Binding-site contacts:
Ligand atom O5 contacts residue GLY121 of chain 4.A at 3.7 Å.
Ligand atom C3 contacts residue TYR78 of chain 4.A at 3.7 Å (hydrophobic).
Ligand atom O7 contacts residue GLY1 of chain 4.A at 3.0 Å (h-bond).
Ligand atom C1 contacts residue TYR122 of chain 4.A at 3.8 Å (hydrophobic).
Ligand atom C1 contacts residue PHE47 of chain 4.A at 4.0 Å (hydrophobic).
Ligand atom O1 contacts residue PHE47 of chain 4.A at 2.9 Å.
Ligand atom C6 contacts residue TYR78 of chain 4.A at 3.6 Å (hydrophobic).
Ligand atom C4 contacts residue GLY1 of chain 4.A at 3.6 Å.
Ligand atom C7 contacts residue GLY1 of chain 4.A at 3.9 Å.
Ligand atom C1 contacts residue TYR78 of chain 4.A at 3.8 Å (hydrophobic).
Ligand atom O6 contacts residue GLY121 of chain 4.A at 3.6 Å.
Ligand atom C6 contacts residue TRP123 of chain 4.A at 3.9 Å (hydrophobic).
Ligand atom C3 contacts residue GLY1 of chain 4.A at 3.5 Å.
Ligand atom N2 contacts residue PHE47 of chain 4.A at 4.1 Å.
Ligand atom C2 contacts residue GLY1 of chain 4.A at 3.5 Å.
Ligand atom O4 contacts residue GLY1 of chain 4.A at 2.7 Å (h-bond).
Ligand atom C5 contacts residue ASP125 of chain 4.A at 3.8 Å.
Ligand atom O6 contacts residue ASP125 of chain 4.A at 2.8 Å (salt-bridge).
Ligand atom C6 contacts residue TYR122 of chain 4.A at 3.9 Å (hydrophobic).
Ligand atom C6 contacts residue TYR78 of chain 4.A at 4.1 Å (hydrophobic).
Ligand atom O3 contacts residue GLY1 of chain 4.A at 2.9 Å (h-bond).
Ligand atom C4 contacts residue ASP125 of chain 4.A at 3.3 Å.
Ligand atom C2 contacts residue PHE47 of chain 4.A at 4.0 Å (hydrophobic).
Ligand atom C2 contacts residue GLY1 of chain 4.A at 3.7 Å.
Ligand atom O6 contacts residue TYR122 of chain 4.A at 3.0 Å (h-bond).
Ligand atom C5 contacts residue TYR78 of chain 4.A at 3.6 Å (hydrophobic).
Ligand atom C1 contacts residue GLY1 of chain 4.A at 4.1 Å.
Ligand atom O6 contacts residue TRP123 of chain 4.A at 3.1 Å (h-bond).
Ligand atom C6 contacts residue ASP125 of chain 4.A at 3.3 Å.
Ligand atom O5 contacts residue TYR122 of chain 4.A at 3.2 Å (h-bond).
Ligand atom C5 contacts residue TYR78 of chain 4.A at 4.0 Å (hydrophobic).
Ligand atom O1 contacts residue GLY121 of chain 4.A at 4.1 Å.
Ligand atom O4 contacts residue GLY121 of chain 4.A at 3.6 Å.
Ligand atom O7 contacts residue PHE47 of chain 4.A at 3.5 Å.
Ligand atom O2 contacts residue GLY1 of chain 4.A at 3.8 Å.
Ligand atom C4 contacts residue TYR78 of chain 4.A at 3.7 Å (hydrophobic).
Ligand atom C7 contacts residue PHE47 of chain 4.A at 3.8 Å (hydrophobic).
Ligand atom O4 contacts residue ASP125 of chain 4.A at 2.6 Å (salt-bridge).
Ligand atom O1 contacts residue TYR122 of chain 4.A at 3.0 Å.
Ligand atom O5 contacts residue TYR78 of chain 4.A at 3.3 Å.

A small-molecule ligand and the protein it binds are described below.
Small molecule (SMILES): CC(=O)N[C@@H]1[C@@H](O[C@@H]2O[C@H](CO)[C@H](O)[C@H](O)[C@H]2O)[C@@H](O)[C@@H](CO)O[C@H]1O

Sequence of chain 4.A:
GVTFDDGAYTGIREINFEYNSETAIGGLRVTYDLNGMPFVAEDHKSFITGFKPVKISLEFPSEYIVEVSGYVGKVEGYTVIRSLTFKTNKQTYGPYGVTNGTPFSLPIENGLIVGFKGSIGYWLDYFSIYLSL